Binding-site contacts:
Ligand atom C25 contacts residue PHE231 of chain 1.A at 3.1 Å (hydrophobic).
Ligand atom CL1 contacts residue ASN195 of chain 1.A at 2.6 Å.
Ligand atom C03 contacts residue PHE197 of chain 1.A at 3.5 Å (hydrophobic).
Ligand atom F14 contacts residue THR294 of chain 1.A at 3.2 Å.
Ligand atom C04 contacts residue PHE197 of chain 1.A at 3.5 Å (hydrophobic).
Ligand atom CL1 contacts residue PHE292 of chain 1.A at 3.7 Å.
Ligand atom C26 contacts residue PHE231 of chain 1.A at 3.6 Å (hydrophobic).
Ligand atom C02 contacts residue GLY289 of chain 1.A at 3.6 Å.
Ligand atom C11 contacts residue HEM1 of chain 1.E at 3.6 Å.
Ligand atom C06 contacts residue ALA290 of chain 1.A at 3.8 Å (hydrophobic).
Ligand atom C12 contacts residue HEM1 of chain 1.E at 3.4 Å.
Ligand atom C19 contacts residue PHE197 of chain 1.A at 3.5 Å (hydrophobic).
Ligand atom C15 contacts residue THR294 of chain 1.A at 3.2 Å.
Ligand atom O17 contacts residue PHE96 of chain 1.A at 3.3 Å.
Ligand atom F14 contacts residue THR470 of chain 1.A at 3.2 Å.
Ligand atom O24 contacts residue LEU285 of chain 1.A at 3.5 Å.
Ligand atom C07 contacts residue ALA290 of chain 1.A at 3.7 Å (hydrophobic).
Ligand atom N16 contacts residue ALA290 of chain 1.A at 3.6 Å.
Ligand atom N05 contacts residue GLY289 of chain 1.A at 3.9 Å.
Ligand atom O24 contacts residue SER89 of chain 1.A at 3.9 Å.
Ligand atom C13 contacts residue THR294 of chain 1.A at 3.2 Å.
Ligand atom C08 contacts residue ALA290 of chain 1.A at 3.8 Å (hydrophobic).
Ligand atom C04 contacts residue GLY289 of chain 1.A at 3.9 Å.
Ligand atom C15 contacts residue THR470 of chain 1.A at 3.6 Å.
Ligand atom C06 contacts residue PHE96 of chain 1.A at 3.8 Å (hydrophobic).
Ligand atom O17 contacts residue ASP286 of chain 1.A at 3.9 Å.
Ligand atom O24 contacts residue ASN228 of chain 1.A at 3.8 Å.
Ligand atom C23 contacts residue ASP286 of chain 1.A at 3.8 Å.
Ligand atom C18 contacts residue PHE197 of chain 1.A at 3.8 Å (hydrophobic).
Ligand atom C25 contacts residue ASN228 of chain 1.A at 3.6 Å.
Ligand atom C09 contacts residue LEU469 of chain 1.A at 3.8 Å (hydrophobic).
Ligand atom C10 contacts residue ALA290 of chain 1.A at 3.8 Å (hydrophobic).
Ligand atom C15 contacts residue LEU469 of chain 1.A at 3.9 Å (hydrophobic).
Ligand atom C22 contacts residue ILE88 of chain 1.A at 3.5 Å (hydrophobic).
Ligand atom C23 contacts residue LEU285 of chain 1.A at 3.8 Å (hydrophobic).
Ligand atom C22 contacts residue SER89 of chain 1.A at 3.5 Å.
Ligand atom C13 contacts residue THR470 of chain 1.A at 3.9 Å.
Ligand atom F14 contacts residue VAL355 of chain 1.A at 3.1 Å.
Ligand atom C22 contacts residue ASP286 of chain 1.A at 3.9 Å.
Ligand atom N05 contacts residue PHE197 of chain 1.A at 3.6 Å.

The protein below binds the small molecule below.
Small molecule (SMILES): O=C(c1cc2cc(F)ccc2[nH]1)N1C[C@@H](CCl)c2c1ccc1occc21

Sequence of chain 1.A:
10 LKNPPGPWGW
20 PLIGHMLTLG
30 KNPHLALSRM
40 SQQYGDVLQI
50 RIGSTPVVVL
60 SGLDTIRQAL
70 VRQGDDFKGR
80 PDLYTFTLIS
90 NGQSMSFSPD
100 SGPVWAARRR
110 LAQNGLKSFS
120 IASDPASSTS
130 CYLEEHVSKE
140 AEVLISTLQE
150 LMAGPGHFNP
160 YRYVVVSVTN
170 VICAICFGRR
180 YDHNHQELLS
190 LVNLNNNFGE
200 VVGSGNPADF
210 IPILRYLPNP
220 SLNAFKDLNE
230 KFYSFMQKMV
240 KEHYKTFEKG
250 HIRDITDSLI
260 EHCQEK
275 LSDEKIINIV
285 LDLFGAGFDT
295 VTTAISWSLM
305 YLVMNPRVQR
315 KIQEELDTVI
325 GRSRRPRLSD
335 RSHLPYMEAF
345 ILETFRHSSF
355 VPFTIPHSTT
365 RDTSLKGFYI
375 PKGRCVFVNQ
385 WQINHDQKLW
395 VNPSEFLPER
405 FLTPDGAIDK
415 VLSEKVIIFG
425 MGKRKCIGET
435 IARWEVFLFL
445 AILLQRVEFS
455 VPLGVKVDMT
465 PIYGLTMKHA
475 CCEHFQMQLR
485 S